Binding-site contacts:
Ligand atom C6 contacts residue PHE207 of chain 1.C at 3.6 Å (hydrophobic).
Ligand atom F3 contacts residue VAL204 of chain 1.C at 3.1 Å.
Ligand atom C5 contacts residue ALA88 of chain 1.C at 3.7 Å (hydrophobic).
Ligand atom C10 contacts residue ASP206 of chain 1.C at 3.2 Å.
Ligand atom N1 contacts residue TYR141 of chain 1.C at 3.7 Å.
Ligand atom N1 contacts residue ILE142 of chain 1.C at 2.8 Å (h-bond).
Ligand atom C20 contacts residue ALA88 of chain 1.C at 3.6 Å (hydrophobic).
Ligand atom F2 contacts residue HIS186 of chain 1.C at 3.1 Å.
Ligand atom C5 contacts residue PHE207 of chain 1.C at 3.6 Å (hydrophobic).
Ligand atom F3 contacts residue ALA205 of chain 1.C at 3.5 Å.
Ligand atom N3 contacts residue GLU109 of chain 1.C at 3.0 Å (salt-bridge).
Ligand atom C1 contacts residue TYR141 of chain 1.C at 3.5 Å (hydrophobic).
Ligand atom C7 contacts residue PHE207 of chain 1.C at 3.5 Å (hydrophobic).
Ligand atom C21 contacts residue ILE142 of chain 1.C at 3.5 Å (hydrophobic).
Ligand atom F2 contacts residue ASP206 of chain 1.C at 3.7 Å.
Ligand atom C16 contacts residue ASP206 of chain 1.C at 3.6 Å.
Ligand atom C21 contacts residue GLN140 of chain 1.C at 3.6 Å.
Ligand atom O3 contacts residue ALA205 of chain 1.C at 3.4 Å.
Ligand atom C10 contacts residue GLU109 of chain 1.C at 3.6 Å.
Ligand atom F2 contacts residue ALA205 of chain 1.C at 3.6 Å.
Ligand atom C1 contacts residue ILE142 of chain 1.C at 3.1 Å (hydrophobic).
Ligand atom C8 contacts residue ILE122 of chain 1.C at 3.7 Å (hydrophobic).
Ligand atom C4 contacts residue PHE207 of chain 1.C at 3.5 Å (hydrophobic).
Ligand atom C8 contacts residue ASP206 of chain 1.C at 3.6 Å.
Ligand atom C1 contacts residue GLY145 of chain 1.C at 3.5 Å.
Ligand atom C21 contacts residue LEU195 of chain 1.C at 3.7 Å (hydrophobic).
Ligand atom N4 contacts residue ILE142 of chain 1.C at 3.3 Å (h-bond).
Ligand atom C12 contacts residue GLU109 of chain 1.C at 3.7 Å.
Ligand atom N3 contacts residue ASP206 of chain 1.C at 3.6 Å.
Ligand atom O3 contacts residue ASP206 of chain 1.C at 2.9 Å (salt-bridge).
Ligand atom C13 contacts residue ILE112 of chain 1.C at 3.6 Å (hydrophobic).
Ligand atom O2 contacts residue PHE207 of chain 1.C at 3.1 Å.
Ligand atom N2 contacts residue GLU109 of chain 1.C at 3.1 Å (salt-bridge).
Ligand atom N3 contacts residue LEU113 of chain 1.C at 3.7 Å.
Ligand atom N2 contacts residue ASP206 of chain 1.C at 3.6 Å.
Ligand atom C14 contacts residue ILE112 of chain 1.C at 3.7 Å (hydrophobic).
Ligand atom C2 contacts residue TYR141 of chain 1.C at 3.6 Å (hydrophobic).
Ligand atom F1 contacts residue LEU177 of chain 1.C at 3.4 Å.
Ligand atom O1 contacts residue ILE69 of chain 1.C at 3.1 Å.
Ligand atom O1 contacts residue TYR141 of chain 1.C at 3.7 Å.

Sequence of chain 1.C:
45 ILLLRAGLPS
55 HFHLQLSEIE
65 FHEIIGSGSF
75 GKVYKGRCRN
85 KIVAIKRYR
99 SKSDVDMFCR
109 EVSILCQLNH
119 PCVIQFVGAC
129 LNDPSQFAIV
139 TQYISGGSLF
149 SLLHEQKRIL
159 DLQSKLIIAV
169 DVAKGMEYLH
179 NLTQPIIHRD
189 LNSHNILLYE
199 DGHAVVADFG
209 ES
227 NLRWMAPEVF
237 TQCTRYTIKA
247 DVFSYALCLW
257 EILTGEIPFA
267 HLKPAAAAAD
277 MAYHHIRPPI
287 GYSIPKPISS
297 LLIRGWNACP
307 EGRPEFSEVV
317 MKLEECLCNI

This protein binds this small molecule.
Small molecule (SMILES): CNC(=O)c1cc(Oc2ccc(NC(=O)Nc3cccc(C(F)(F)F)c3)cc2)ccn1